Binding-site contacts:
Ligand atom O6 contacts residue GLU66 of chain 1.B at 2.9 Å (salt-bridge).
Ligand atom O6 contacts residue THR64 of chain 1.B at 4.1 Å.
Ligand atom C5 contacts residue THR64 of chain 1.B at 3.6 Å.
Ligand atom C1 contacts residue ASN62 of chain 1.B at 1.4 Å.
Ligand atom O5 contacts residue ASN62 of chain 1.B at 2.4 Å (h-bond).
Ligand atom C7 contacts residue GLN349 of chain 1.B at 4.3 Å.
Ligand atom C7 contacts residue ASN62 of chain 1.B at 3.6 Å.
Ligand atom O7 contacts residue ASN62 of chain 1.B at 4.0 Å.
Ligand atom O6 contacts residue ASN67 of chain 1.B at 4.2 Å.
Ligand atom C2 contacts residue ASN62 of chain 1.B at 2.5 Å.
Ligand atom N2 contacts residue ASN62 of chain 1.B at 2.9 Å (h-bond).
Ligand atom C8 contacts residue GLN349 of chain 1.B at 3.3 Å.
Ligand atom C4 contacts residue ASN62 of chain 1.B at 4.2 Å.
Ligand atom O5 contacts residue ASN67 of chain 1.B at 4.0 Å.
Ligand atom C5 contacts residue ASN62 of chain 1.B at 3.6 Å.
Ligand atom C6 contacts residue GLU66 of chain 1.B at 4.0 Å.
Ligand atom O5 contacts residue THR64 of chain 1.B at 3.2 Å.
Ligand atom C3 contacts residue ASN62 of chain 1.B at 3.8 Å.
Ligand atom N2 contacts residue GLN349 of chain 1.B at 4.4 Å.
Ligand atom C1 contacts residue THR64 of chain 1.B at 4.0 Å.
Ligand atom C6 contacts residue THR64 of chain 1.B at 3.6 Å.

Sequence of chain 1.B:
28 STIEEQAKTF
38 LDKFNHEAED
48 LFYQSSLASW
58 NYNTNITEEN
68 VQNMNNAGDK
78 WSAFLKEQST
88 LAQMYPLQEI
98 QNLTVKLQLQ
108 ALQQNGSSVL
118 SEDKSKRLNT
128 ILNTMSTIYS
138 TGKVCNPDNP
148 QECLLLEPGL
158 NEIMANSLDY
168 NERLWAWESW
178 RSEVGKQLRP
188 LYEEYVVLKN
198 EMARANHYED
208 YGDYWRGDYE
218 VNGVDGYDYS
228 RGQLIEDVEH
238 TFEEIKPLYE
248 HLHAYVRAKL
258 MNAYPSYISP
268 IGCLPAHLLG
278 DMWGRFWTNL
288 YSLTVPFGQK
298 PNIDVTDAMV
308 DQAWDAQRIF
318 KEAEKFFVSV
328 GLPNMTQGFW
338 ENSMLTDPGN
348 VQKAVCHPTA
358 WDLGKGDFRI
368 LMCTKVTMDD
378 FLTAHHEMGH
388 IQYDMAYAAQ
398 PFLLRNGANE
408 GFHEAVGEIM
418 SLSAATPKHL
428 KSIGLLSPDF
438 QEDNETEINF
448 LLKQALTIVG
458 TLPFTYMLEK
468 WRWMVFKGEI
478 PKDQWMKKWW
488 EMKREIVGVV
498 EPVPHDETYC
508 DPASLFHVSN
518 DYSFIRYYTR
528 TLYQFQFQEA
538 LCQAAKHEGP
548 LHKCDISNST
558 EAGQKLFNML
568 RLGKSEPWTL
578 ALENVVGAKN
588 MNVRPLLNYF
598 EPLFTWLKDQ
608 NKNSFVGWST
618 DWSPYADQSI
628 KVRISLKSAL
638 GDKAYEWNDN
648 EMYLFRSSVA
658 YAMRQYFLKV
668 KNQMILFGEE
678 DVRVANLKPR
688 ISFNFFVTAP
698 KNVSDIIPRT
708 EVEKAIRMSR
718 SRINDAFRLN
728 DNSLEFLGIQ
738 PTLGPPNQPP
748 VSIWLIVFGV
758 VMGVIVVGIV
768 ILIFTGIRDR

A small-molecule ligand and the protein it binds are described below.
Small molecule (SMILES): CC(=O)N[C@H]1[C@H](O[C@H]2[C@H](O)[C@@H](NC(C)=O)CO[C@@H]2CO)O[C@H](CO)[C@@H](O)[C@@H]1O